Binding-site contacts:
Ligand atom CD2 contacts residue GLU150 of chain 1.B at 3.5 Å.
Ligand atom CD2 contacts residue TYR151 of chain 1.B at 3.5 Å (hydrophobic).
Ligand atom C contacts residue TYR92 of chain 1.B at 4.2 Å (hydrophobic).
Ligand atom C contacts residue TYR151 of chain 1.B at 4.4 Å (hydrophobic).
Ligand atom O contacts residue ARG405 of chain 1.B at 4.3 Å.
Ligand atom C contacts residue ARG85 of chain 1.B at 3.3 Å.
Ligand atom O contacts residue ARG405 of chain 1.B at 3.8 Å.
Ligand atom C contacts residue ARG407 of chain 1.B at 3.4 Å.
Ligand atom CB contacts residue LEU428 of chain 1.B at 3.6 Å (hydrophobic).
Ligand atom O contacts residue ARG85 of chain 1.B at 3.0 Å (salt-bridge).
Ligand atom OG contacts residue VAL403 of chain 1.B at 3.9 Å.
Ligand atom CG2 contacts residue TYR92 of chain 1.B at 3.7 Å (hydrophobic).
Ligand atom CA contacts residue TYR92 of chain 1.B at 3.9 Å (hydrophobic).
Ligand atom O contacts residue TYR151 of chain 1.B at 4.1 Å.
Ligand atom OXT contacts residue ARG85 of chain 1.B at 3.7 Å.
Ligand atom O contacts residue TYR92 of chain 1.B at 3.7 Å.
Ligand atom O contacts residue ARG85 of chain 1.B at 3.0 Å (salt-bridge).
Ligand atom OG contacts residue LEU463 of chain 1.B at 4.1 Å.
Ligand atom CA contacts residue ARG85 of chain 1.B at 4.0 Å.
Ligand atom O contacts residue ARG90 of chain 1.B at 4.2 Å.
Ligand atom CB contacts residue GLU150 of chain 1.B at 4.3 Å.
Ligand atom CG2 contacts residue LEU463 of chain 1.B at 3.7 Å (hydrophobic).
Ligand atom CG1 contacts residue LEU428 of chain 1.B at 4.1 Å (hydrophobic).
Ligand atom CG2 contacts residue ALA461 of chain 1.B at 3.6 Å (hydrophobic).
Ligand atom CG1 contacts residue ARG405 of chain 1.B at 4.0 Å.
Ligand atom O contacts residue ALA461 of chain 1.B at 4.1 Å.
Ligand atom O contacts residue ARG407 of chain 1.B at 2.9 Å (salt-bridge).
Ligand atom C contacts residue ARG85 of chain 1.B at 4.1 Å.
Ligand atom OXT contacts residue ARG407 of chain 1.B at 3.0 Å (salt-bridge).
Ligand atom N contacts residue LEU428 of chain 1.B at 3.7 Å.
Ligand atom CG1 contacts residue VAL403 of chain 1.B at 3.7 Å (hydrophobic).
Ligand atom CB contacts residue VAL403 of chain 1.B at 4.0 Å (hydrophobic).
Ligand atom CG2 contacts residue VAL403 of chain 1.B at 4.4 Å (hydrophobic).
Ligand atom CD1 contacts residue ARG90 of chain 1.B at 3.3 Å.
Ligand atom OXT contacts residue ARG405 of chain 1.B at 3.1 Å (salt-bridge).
Ligand atom CA contacts residue LEU428 of chain 1.B at 4.3 Å (hydrophobic).
Ligand atom CB contacts residue TYR151 of chain 1.B at 4.2 Å (hydrophobic).
Ligand atom C contacts residue ARG405 of chain 1.B at 4.0 Å.
Ligand atom CG contacts residue TYR151 of chain 1.B at 4.2 Å (hydrophobic).
Ligand atom CB contacts residue LEU463 of chain 1.B at 4.0 Å (hydrophobic).

The small molecule below binds the protein below.
Small molecule (SMILES): CC(C)C[C@H](NC(=O)[C@@H](N)CO)C(=O)N[C@H](C(=O)O)C(C)C

Sequence of chain 1.B:
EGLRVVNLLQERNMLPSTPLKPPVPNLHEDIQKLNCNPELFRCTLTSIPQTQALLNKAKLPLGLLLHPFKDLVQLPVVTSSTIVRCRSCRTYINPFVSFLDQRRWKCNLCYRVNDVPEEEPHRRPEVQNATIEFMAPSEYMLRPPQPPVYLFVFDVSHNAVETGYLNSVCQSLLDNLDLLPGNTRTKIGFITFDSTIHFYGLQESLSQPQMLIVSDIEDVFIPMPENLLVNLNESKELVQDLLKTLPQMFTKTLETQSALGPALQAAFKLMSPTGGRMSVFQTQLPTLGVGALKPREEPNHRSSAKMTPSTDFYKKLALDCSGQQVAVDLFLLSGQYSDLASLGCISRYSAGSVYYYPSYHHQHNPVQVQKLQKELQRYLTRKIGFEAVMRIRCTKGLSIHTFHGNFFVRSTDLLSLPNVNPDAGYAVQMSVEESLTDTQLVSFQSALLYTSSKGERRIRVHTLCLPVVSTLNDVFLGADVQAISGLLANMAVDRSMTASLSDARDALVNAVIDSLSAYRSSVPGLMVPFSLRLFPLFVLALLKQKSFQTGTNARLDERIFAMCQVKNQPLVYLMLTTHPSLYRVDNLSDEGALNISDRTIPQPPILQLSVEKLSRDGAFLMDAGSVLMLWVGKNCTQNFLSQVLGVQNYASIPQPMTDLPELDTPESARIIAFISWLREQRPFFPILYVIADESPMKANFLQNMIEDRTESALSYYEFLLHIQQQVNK